Binding-site contacts:
Ligand atom C15 contacts residue ASN142 of chain 1.B at 3.2 Å.
Ligand atom C29 contacts residue CYS145 of chain 1.B at 3.9 Å (hydrophobic).
Ligand atom C19 contacts residue HIS163 of chain 1.B at 3.8 Å.
Ligand atom O13 contacts residue GLU166 of chain 1.B at 2.9 Å (salt-bridge).
Ligand atom C31 contacts residue HIS41 of chain 1.B at 3.6 Å.
Ligand atom N18 contacts residue SER144 of chain 1.B at 3.4 Å (h-bond).
Ligand atom C26 contacts residue ARG188 of chain 1.B at 3.9 Å.
Ligand atom C25 contacts residue ARG188 of chain 1.B at 3.8 Å.
Ligand atom N34 contacts residue GLY143 of chain 1.B at 3.4 Å (h-bond).
Ligand atom C16 contacts residue GLU166 of chain 1.B at 3.7 Å.
Ligand atom C16 contacts residue PHE140 of chain 1.B at 3.7 Å (hydrophobic).
Ligand atom C25 contacts residue GLN189 of chain 1.B at 3.6 Å.
Ligand atom C16 contacts residue ASN142 of chain 1.B at 3.7 Å.
Ligand atom C29 contacts residue HIS41 of chain 1.B at 3.8 Å.
Ligand atom C26 contacts residue HIS41 of chain 1.B at 3.8 Å.
Ligand atom C27 contacts residue MET49 of chain 1.B at 3.9 Å (hydrophobic).
Ligand atom C17 contacts residue HIS163 of chain 1.B at 3.8 Å.
Ligand atom C02 contacts residue CYS145 of chain 1.B at 3.6 Å (hydrophobic).
Ligand atom N18 contacts residue HIS163 of chain 1.B at 2.9 Å (h-bond).
Ligand atom C28 contacts residue HIS164 of chain 1.B at 3.6 Å.
Ligand atom C30 contacts residue CYS145 of chain 1.B at 3.4 Å (hydrophobic).
Ligand atom C17 contacts residue LEU141 of chain 1.B at 3.5 Å (hydrophobic).
Ligand atom N32 contacts residue THR25 of chain 1.B at 3.7 Å.
Ligand atom C17 contacts residue SER144 of chain 1.B at 3.5 Å.
Ligand atom C19 contacts residue GLU166 of chain 1.B at 3.8 Å.
Ligand atom C26 contacts residue ASP187 of chain 1.B at 3.8 Å.
Ligand atom C17 contacts residue PHE140 of chain 1.B at 3.6 Å (hydrophobic).
Ligand atom C07 contacts residue GLU166 of chain 1.B at 3.9 Å.
Ligand atom C10 contacts residue GLN189 of chain 1.B at 3.8 Å.
Ligand atom C17 contacts residue GLU166 of chain 1.B at 3.8 Å.
Ligand atom O01 contacts residue ASN142 of chain 1.B at 3.2 Å.
Ligand atom C28 contacts residue HIS41 of chain 1.B at 3.6 Å.
Ligand atom O01 contacts residue GLY143 of chain 1.B at 3.1 Å (h-bond).
Ligand atom N32 contacts residue HIS41 of chain 1.B at 3.9 Å.
Ligand atom C16 contacts residue LEU141 of chain 1.B at 3.5 Å (hydrophobic).
Ligand atom C29 contacts residue HIS164 of chain 1.B at 3.3 Å.
Ligand atom C33 contacts residue THR26 of chain 1.B at 3.6 Å.
Ligand atom O13 contacts residue MET165 of chain 1.B at 3.4 Å.
Ligand atom C31 contacts residue CYS145 of chain 1.B at 3.7 Å (hydrophobic).
Ligand atom N34 contacts residue CYS145 of chain 1.B at 3.8 Å.

The small molecule below binds the protein below.
Small molecule (SMILES): CC(C)(C)c1ccc(N(C(=O)c2c[nH]cn2)[C@@H](C(=O)NC2CCCCC2)c2cccnc2)cc1

Sequence of chain 1.B:
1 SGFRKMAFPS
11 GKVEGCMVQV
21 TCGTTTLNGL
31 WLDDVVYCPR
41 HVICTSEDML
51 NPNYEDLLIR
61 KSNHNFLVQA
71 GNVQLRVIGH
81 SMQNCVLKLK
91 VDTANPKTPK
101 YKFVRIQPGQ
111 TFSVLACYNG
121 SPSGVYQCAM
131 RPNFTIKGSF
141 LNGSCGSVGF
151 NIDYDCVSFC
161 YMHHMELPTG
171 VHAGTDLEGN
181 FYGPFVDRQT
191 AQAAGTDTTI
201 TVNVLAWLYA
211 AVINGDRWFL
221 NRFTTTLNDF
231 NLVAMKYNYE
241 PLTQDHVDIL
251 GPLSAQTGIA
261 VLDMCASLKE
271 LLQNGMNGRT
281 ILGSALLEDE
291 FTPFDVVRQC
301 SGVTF